Sequence of chain 1.A:
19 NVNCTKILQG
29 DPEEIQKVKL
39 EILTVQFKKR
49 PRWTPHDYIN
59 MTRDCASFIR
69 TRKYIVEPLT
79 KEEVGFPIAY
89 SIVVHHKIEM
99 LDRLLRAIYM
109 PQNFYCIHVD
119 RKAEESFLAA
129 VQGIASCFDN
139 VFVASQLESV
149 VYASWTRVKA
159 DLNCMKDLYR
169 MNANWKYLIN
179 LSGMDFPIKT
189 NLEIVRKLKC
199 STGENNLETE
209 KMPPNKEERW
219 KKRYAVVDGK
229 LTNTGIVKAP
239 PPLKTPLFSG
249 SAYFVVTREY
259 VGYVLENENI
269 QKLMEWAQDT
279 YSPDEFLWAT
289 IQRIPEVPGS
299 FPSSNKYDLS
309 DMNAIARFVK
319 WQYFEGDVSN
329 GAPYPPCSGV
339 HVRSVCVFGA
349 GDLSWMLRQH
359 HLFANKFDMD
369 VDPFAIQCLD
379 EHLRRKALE

The protein below binds the small molecule below.
Small molecule (SMILES): CC(=O)N[C@@H]1[C@@H](O)[C@H](O)[C@@H](CO)O[C@H]1O

Binding-site contacts:
Ligand atom O6 contacts residue LYS24 of chain 1.A at 3.7 Å.
Ligand atom C1 contacts residue LYS24 of chain 1.A at 4.4 Å.
Ligand atom C5 contacts residue LYS24 of chain 1.A at 4.5 Å.
Ligand atom C4 contacts residue ASN21 of chain 1.A at 4.2 Å.
Ligand atom C6 contacts residue LYS24 of chain 1.A at 4.3 Å.
Ligand atom C5 contacts residue THR23 of chain 1.A at 4.1 Å.
Ligand atom C7 contacts residue ASN21 of chain 1.A at 3.6 Å.
Ligand atom N2 contacts residue ASN21 of chain 1.A at 3.0 Å (h-bond).
Ligand atom C3 contacts residue ASN21 of chain 1.A at 3.9 Å.
Ligand atom O5 contacts residue ASN21 of chain 1.A at 2.4 Å (h-bond).
Ligand atom O7 contacts residue ASN21 of chain 1.A at 3.6 Å.
Ligand atom O5 contacts residue THR23 of chain 1.A at 4.4 Å.
Ligand atom C6 contacts residue GLN27 of chain 1.A at 4.4 Å.
Ligand atom C6 contacts residue THR23 of chain 1.A at 4.0 Å.
Ligand atom C1 contacts residue ASN21 of chain 1.A at 1.4 Å.
Ligand atom C5 contacts residue ASN21 of chain 1.A at 3.7 Å.
Ligand atom O5 contacts residue LYS24 of chain 1.A at 3.6 Å.
Ligand atom C2 contacts residue ASN21 of chain 1.A at 2.5 Å.